Sequence of chain 1.A:
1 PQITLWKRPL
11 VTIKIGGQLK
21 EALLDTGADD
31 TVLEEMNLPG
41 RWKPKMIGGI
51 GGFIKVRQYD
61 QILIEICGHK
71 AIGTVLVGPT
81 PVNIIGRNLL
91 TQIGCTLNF

Binding-site contacts:
Ligand atom O1 contacts residue ASP29 of chain 1.A at 3.5 Å.
Ligand atom C34 contacts residue PRO81 of chain 1.A at 3.7 Å (hydrophobic).
Ligand atom C35 contacts residue PRO81 of chain 1.A at 3.8 Å (hydrophobic).
Ligand atom C37 contacts residue GLY27 of chain 1.B at 3.3 Å.
Ligand atom O18 contacts residue GLY27 of chain 1.B at 3.3 Å.
Ligand atom O9 contacts residue ILE84 of chain 1.A at 3.7 Å.
Ligand atom O26 contacts residue ALA28 of chain 1.B at 3.7 Å.
Ligand atom C30 contacts residue GLY48 of chain 1.B at 3.0 Å.
Ligand atom C19 contacts residue GLY27 of chain 1.B at 3.8 Å.
Ligand atom C7 contacts residue ALA28 of chain 1.A at 3.6 Å (hydrophobic).
Ligand atom O9 contacts residue ILE50 of chain 1.B at 3.6 Å.
Ligand atom O8 contacts residue ASP29 of chain 1.B at 2.8 Å (salt-bridge).
Ligand atom C32 contacts residue GLY27 of chain 1.B at 3.6 Å.
Ligand atom N20 contacts residue GLY27 of chain 1.B at 3.0 Å (h-bond).
Ligand atom O18 contacts residue ASP25 of chain 1.B at 2.6 Å (salt-bridge).
Ligand atom O18 contacts residue ASP25 of chain 1.A at 2.4 Å (salt-bridge).
Ligand atom C12 contacts residue GLY27 of chain 1.A at 3.4 Å.
Ligand atom C27 contacts residue ASP29 of chain 1.B at 3.5 Å.
Ligand atom C16 contacts residue ASP25 of chain 1.A at 3.0 Å.
Ligand atom C32 contacts residue ASP25 of chain 1.A at 3.3 Å.
Ligand atom O26 contacts residue ASP29 of chain 1.B at 3.1 Å (salt-bridge).
Ligand atom C6 contacts residue ALA28 of chain 1.A at 3.5 Å (hydrophobic).
Ligand atom C14 contacts residue GLY27 of chain 1.A at 3.8 Å.
Ligand atom O10 contacts residue GLY49 of chain 1.A at 3.4 Å.
Ligand atom C31 contacts residue GLY48 of chain 1.B at 3.2 Å.
Ligand atom C4 contacts residue GLY48 of chain 1.A at 3.2 Å.
Ligand atom C34 contacts residue ILE50 of chain 1.B at 3.6 Å (hydrophobic).
Ligand atom O10 contacts residue ILE50 of chain 1.B at 3.1 Å.
Ligand atom C3 contacts residue ILE47 of chain 1.A at 3.8 Å (hydrophobic).
Ligand atom C7 contacts residue ASP30 of chain 1.A at 3.3 Å.
Ligand atom O1 contacts residue ASP30 of chain 1.A at 2.9 Å (salt-bridge).
Ligand atom C34 contacts residue GLY49 of chain 1.B at 3.6 Å.
Ligand atom O23 contacts residue ALA28 of chain 1.B at 3.5 Å.
Ligand atom C29 contacts residue GLY27 of chain 1.B at 3.7 Å.
Ligand atom C7 contacts residue VAL32 of chain 1.A at 3.4 Å (hydrophobic).
Ligand atom O26 contacts residue ASP30 of chain 1.B at 3.0 Å (salt-bridge).
Ligand atom C1 contacts residue ASP30 of chain 1.A at 3.8 Å.
Ligand atom C33 contacts residue ILE50 of chain 1.B at 3.8 Å (hydrophobic).
Ligand atom C17 contacts residue ASP25 of chain 1.A at 3.2 Å.
Ligand atom C17 contacts residue ASP25 of chain 1.B at 3.4 Å.

Sequence of chain 1.B:
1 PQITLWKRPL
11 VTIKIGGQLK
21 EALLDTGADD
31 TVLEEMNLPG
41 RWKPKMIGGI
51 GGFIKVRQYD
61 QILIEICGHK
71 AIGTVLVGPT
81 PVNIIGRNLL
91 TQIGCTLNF

A protein and the small-molecule ligand that binds it are described below.
Small molecule (SMILES): CCC(CC)CN(C[C@@H](O)[C@H](Cc1ccccc1)NC(=O)O[C@H]1CO[C@H]2OCC[C@H]21)S(=O)(=O)c1ccc(CO)cc1